Sequence of chain 1.B:
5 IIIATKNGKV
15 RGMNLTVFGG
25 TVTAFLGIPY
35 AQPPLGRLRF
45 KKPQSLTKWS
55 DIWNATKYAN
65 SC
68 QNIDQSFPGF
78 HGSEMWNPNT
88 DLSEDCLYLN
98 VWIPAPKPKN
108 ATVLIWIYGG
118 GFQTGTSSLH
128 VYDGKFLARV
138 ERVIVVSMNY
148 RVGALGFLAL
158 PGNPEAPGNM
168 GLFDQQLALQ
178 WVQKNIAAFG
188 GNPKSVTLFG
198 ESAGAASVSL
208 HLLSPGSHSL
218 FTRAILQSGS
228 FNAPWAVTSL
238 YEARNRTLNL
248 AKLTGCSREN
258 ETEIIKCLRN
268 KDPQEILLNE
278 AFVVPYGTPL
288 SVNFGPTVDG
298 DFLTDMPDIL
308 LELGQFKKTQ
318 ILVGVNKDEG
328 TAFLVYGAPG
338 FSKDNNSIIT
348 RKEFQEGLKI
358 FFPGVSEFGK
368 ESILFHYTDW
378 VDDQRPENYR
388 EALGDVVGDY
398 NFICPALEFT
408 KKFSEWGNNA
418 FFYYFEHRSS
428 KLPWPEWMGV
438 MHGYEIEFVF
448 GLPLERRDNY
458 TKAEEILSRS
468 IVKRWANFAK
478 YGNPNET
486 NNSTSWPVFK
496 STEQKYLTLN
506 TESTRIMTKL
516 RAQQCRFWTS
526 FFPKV

Binding-site contacts:
Ligand atom C8 contacts residue SER288 of chain 1.B at 3.2 Å.
Ligand atom C3 contacts residue SER199 of chain 1.B at 3.6 Å.
Ligand atom C3 contacts residue PHE399 of chain 1.B at 3.9 Å (hydrophobic).
Ligand atom C18 contacts residue PHE330 of chain 1.B at 4.0 Å (hydrophobic).
Ligand atom C8 contacts residue GLY118 of chain 1.B at 3.9 Å.
Ligand atom O2 contacts residue GLN120 of chain 1.B at 3.8 Å.
Ligand atom C4 contacts residue TRP83 of chain 1.B at 3.9 Å (hydrophobic).
Ligand atom O1 contacts residue GLY117 of chain 1.B at 2.8 Å (h-bond).
Ligand atom C17 contacts residue PHE330 of chain 1.B at 3.4 Å (hydrophobic).
Ligand atom C7 contacts residue SER199 of chain 1.B at 3.9 Å.
Ligand atom C1 contacts residue MET438 of chain 1.B at 4.0 Å (hydrophobic).
Ligand atom C12 contacts residue GLY118 of chain 1.B at 3.6 Å.
Ligand atom C3 contacts residue PHE330 of chain 1.B at 3.9 Å (hydrophobic).
Ligand atom C11 contacts residue GLY118 of chain 1.B at 4.0 Å.
Ligand atom C13 contacts residue GLY118 of chain 1.B at 3.7 Å.
Ligand atom C14 contacts residue GLY118 of chain 1.B at 3.5 Å.
Ligand atom C4 contacts residue TRP431 of chain 1.B at 3.6 Å (hydrophobic).
Ligand atom C15 contacts residue TRP83 of chain 1.B at 4.0 Å (hydrophobic).
Ligand atom C1 contacts residue HIS439 of chain 1.B at 3.6 Å.
Ligand atom C7 contacts residue GLY118 of chain 1.B at 4.0 Å.
Ligand atom C1 contacts residue TYR441 of chain 1.B at 3.6 Å (hydrophobic).
Ligand atom C16 contacts residue GLY118 of chain 1.B at 3.9 Å.
Ligand atom C5 contacts residue TRP83 of chain 1.B at 3.8 Å (hydrophobic).
Ligand atom C9 contacts residue TRP83 of chain 1.B at 4.0 Å (hydrophobic).
Ligand atom C11 contacts residue SER288 of chain 1.B at 3.6 Å.
Ligand atom C6 contacts residue LEU287 of chain 1.B at 3.5 Å (hydrophobic).
Ligand atom S1 contacts residue GLY117 of chain 1.B at 3.9 Å.
Ligand atom C10 contacts residue TRP83 of chain 1.B at 3.9 Å (hydrophobic).
Ligand atom C19 contacts residue TYR333 of chain 1.B at 3.7 Å (hydrophobic).
Ligand atom C7 contacts residue PHE330 of chain 1.B at 3.9 Å (hydrophobic).
Ligand atom C5 contacts residue HIS439 of chain 1.B at 3.3 Å.
Ligand atom C2 contacts residue TRP232 of chain 1.B at 3.6 Å (hydrophobic).
Ligand atom C6 contacts residue VAL289 of chain 1.B at 4.1 Å (hydrophobic).
Ligand atom C12 contacts residue GLY117 of chain 1.B at 3.9 Å.
Ligand atom C1 contacts residue TRP83 of chain 1.B at 3.8 Å (hydrophobic).
Ligand atom C20 contacts residue ASP71 of chain 1.B at 4.0 Å.
Ligand atom O1 contacts residue THR121 of chain 1.B at 2.7 Å (h-bond).
Ligand atom N1 contacts residue TYR333 of chain 1.B at 3.9 Å.
Ligand atom C8 contacts residue LEU287 of chain 1.B at 3.8 Å (hydrophobic).
Ligand atom C2 contacts residue LEU287 of chain 1.B at 4.0 Å (hydrophobic).

This protein binds this small molecule.
Small molecule (SMILES): O=S(=O)(NC[C@@H]1CCCN(Cc2ccccc2)C1)c1ccc2ccccc2c1